Sequence of chain 1.D:
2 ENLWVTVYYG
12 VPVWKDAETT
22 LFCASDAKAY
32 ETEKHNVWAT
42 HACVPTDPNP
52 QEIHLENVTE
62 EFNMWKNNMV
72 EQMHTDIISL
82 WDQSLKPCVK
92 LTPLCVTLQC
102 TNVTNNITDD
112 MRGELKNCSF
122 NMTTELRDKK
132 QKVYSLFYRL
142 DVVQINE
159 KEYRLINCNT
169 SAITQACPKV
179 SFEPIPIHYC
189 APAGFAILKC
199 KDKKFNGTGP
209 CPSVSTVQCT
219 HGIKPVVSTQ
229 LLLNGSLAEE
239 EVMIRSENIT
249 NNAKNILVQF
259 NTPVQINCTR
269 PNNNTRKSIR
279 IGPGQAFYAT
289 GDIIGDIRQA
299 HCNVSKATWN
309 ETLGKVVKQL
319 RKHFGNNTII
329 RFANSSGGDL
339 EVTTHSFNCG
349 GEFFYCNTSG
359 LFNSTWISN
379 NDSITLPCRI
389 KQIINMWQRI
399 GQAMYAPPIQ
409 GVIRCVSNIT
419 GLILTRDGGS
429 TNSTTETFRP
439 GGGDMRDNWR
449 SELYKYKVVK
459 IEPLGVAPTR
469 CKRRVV

A small-molecule ligand and the protein it binds are described below.
Small molecule (SMILES): CC(=O)N[C@H]1[C@H](O[C@H]2[C@H](O)[C@@H](NC(C)=O)CO[C@@H]2CO)O[C@H](CO)[C@@H](O)[C@@H]1O

Binding-site contacts:
Ligand atom C7 contacts residue ASN271 of chain 1.D at 4.1 Å.
Ligand atom C2 contacts residue ASN271 of chain 1.D at 2.5 Å.
Ligand atom C8 contacts residue VAL410 of chain 1.D at 4.2 Å (hydrophobic).
Ligand atom C4 contacts residue ASN271 of chain 1.D at 4.2 Å.
Ligand atom C3 contacts residue ASN271 of chain 1.D at 3.9 Å.
Ligand atom O5 contacts residue ILE292 of chain 1.D at 2.9 Å.
Ligand atom C5 contacts residue ILE292 of chain 1.D at 3.4 Å (hydrophobic).
Ligand atom C5 contacts residue ASN271 of chain 1.D at 3.5 Å.
Ligand atom O6 contacts residue ILE292 of chain 1.D at 2.4 Å.
Ligand atom C6 contacts residue ILE292 of chain 1.D at 3.1 Å (hydrophobic).
Ligand atom O6 contacts residue ASN271 of chain 1.D at 4.3 Å.
Ligand atom O5 contacts residue ASN271 of chain 1.D at 2.2 Å (h-bond).
Ligand atom C1 contacts residue ASN271 of chain 1.D at 1.5 Å.
Ligand atom C1 contacts residue ILE292 of chain 1.D at 3.9 Å (hydrophobic).
Ligand atom N2 contacts residue ASN271 of chain 1.D at 3.1 Å (h-bond).